The protein below binds the small molecule below.
Small molecule (SMILES): CC(=O)N[C@@H]1[C@@H](O)[C@H](O)[C@@H](CO)O[C@H]1O

Sequence of chain 1.B:
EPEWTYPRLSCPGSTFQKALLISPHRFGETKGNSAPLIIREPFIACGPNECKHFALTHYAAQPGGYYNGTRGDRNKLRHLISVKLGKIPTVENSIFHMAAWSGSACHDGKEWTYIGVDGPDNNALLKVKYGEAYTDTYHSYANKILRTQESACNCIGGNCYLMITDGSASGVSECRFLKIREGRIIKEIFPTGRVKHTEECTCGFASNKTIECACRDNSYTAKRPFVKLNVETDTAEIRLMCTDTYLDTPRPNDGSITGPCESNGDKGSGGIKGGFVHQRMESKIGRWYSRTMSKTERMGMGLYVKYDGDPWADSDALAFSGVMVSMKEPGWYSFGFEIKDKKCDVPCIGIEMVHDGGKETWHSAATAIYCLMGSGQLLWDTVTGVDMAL

Binding-site contacts:
Ligand atom C1 contacts residue ASN144 of chain 1.B at 1.4 Å.
Ligand atom C5 contacts residue ASN144 of chain 1.B at 3.1 Å.
Ligand atom C4 contacts residue ASN144 of chain 1.B at 4.1 Å.
Ligand atom C7 contacts residue ASN144 of chain 1.B at 3.5 Å.
Ligand atom O5 contacts residue ASN144 of chain 1.B at 2.2 Å (h-bond).
Ligand atom C3 contacts residue ASN144 of chain 1.B at 4.0 Å.
Ligand atom C6 contacts residue ASN144 of chain 1.B at 4.0 Å.
Ligand atom C2 contacts residue ASN144 of chain 1.B at 2.8 Å.
Ligand atom N2 contacts residue ASN144 of chain 1.B at 3.2 Å (h-bond).
Ligand atom O7 contacts residue ASN144 of chain 1.B at 3.4 Å (h-bond).
Ligand atom O6 contacts residue ASN144 of chain 1.B at 3.9 Å.